Sequence of chain 1.A:
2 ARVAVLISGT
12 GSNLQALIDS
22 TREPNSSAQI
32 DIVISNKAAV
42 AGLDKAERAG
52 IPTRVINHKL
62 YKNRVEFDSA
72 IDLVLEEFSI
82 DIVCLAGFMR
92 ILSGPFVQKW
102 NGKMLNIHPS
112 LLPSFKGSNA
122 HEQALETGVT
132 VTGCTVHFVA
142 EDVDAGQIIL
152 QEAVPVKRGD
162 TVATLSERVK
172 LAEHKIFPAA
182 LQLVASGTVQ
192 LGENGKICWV

The small molecule below binds the protein below.
Small molecule (SMILES): NCC(=O)N[C@@H]1O[C@H](COP(=O)([O-])[O-])[C@@H](O)[C@H]1O

Binding-site contacts:
Ligand atom N19 contacts residue MET90 of chain 1.A at 4.1 Å.
Ligand atom N24 contacts residue MET90 of chain 1.A at 3.8 Å.
Ligand atom C21 contacts residue MET90 of chain 1.A at 3.7 Å (hydrophobic).
Ligand atom O12 contacts residue LYS171 of chain 1.A at 3.2 Å (salt-bridge).
Ligand atom N19 contacts residue ILE108 of chain 1.A at 3.8 Å.
Ligand atom C1 contacts residue ASN14 of chain 1.A at 3.8 Å.
Ligand atom C23 contacts residue ILE108 of chain 1.A at 3.9 Å (hydrophobic).
Ligand atom C1 contacts residue GLU174 of chain 1.A at 3.1 Å.
Ligand atom O8 contacts residue GLU174 of chain 1.A at 2.8 Å (salt-bridge).
Ligand atom O8 contacts residue ILE108 of chain 1.A at 3.9 Å.
Ligand atom O16 contacts residue SER13 of chain 1.A at 3.6 Å.
Ligand atom C3 contacts residue PRO110 of chain 1.A at 3.9 Å (hydrophobic).
Ligand atom O17 contacts residue THR11 of chain 1.A at 3.7 Å.
Ligand atom O17 contacts residue LYS171 of chain 1.A at 3.1 Å (salt-bridge).
Ligand atom O17 contacts residue GLY12 of chain 1.A at 3.5 Å (h-bond).
Ligand atom N19 contacts residue PRO110 of chain 1.A at 3.9 Å.
Ligand atom P15 contacts residue SER13 of chain 1.A at 3.5 Å.
Ligand atom C23 contacts residue MET90 of chain 1.A at 3.7 Å (hydrophobic).
Ligand atom O6 contacts residue GLU174 of chain 1.A at 2.7 Å (salt-bridge).
Ligand atom O16 contacts residue ASN14 of chain 1.A at 3.0 Å (h-bond).
Ligand atom P15 contacts residue GLY12 of chain 1.A at 3.6 Å.
Ligand atom O17 contacts residue ASN14 of chain 1.A at 3.9 Å.
Ligand atom O18 contacts residue THR11 of chain 1.A at 3.5 Å (h-bond).
Ligand atom C2 contacts residue GLU174 of chain 1.A at 3.2 Å.
Ligand atom O4 contacts residue GLY88 of chain 1.A at 4.0 Å.
Ligand atom O18 contacts residue GLY12 of chain 1.A at 2.8 Å (h-bond).
Ligand atom O22 contacts residue PRO110 of chain 1.A at 3.5 Å.
Ligand atom N24 contacts residue GLY118 of chain 1.A at 3.9 Å.
Ligand atom C10 contacts residue GLY88 of chain 1.A at 3.6 Å.
Ligand atom N24 contacts residue G941 of chain 1.C at 3.8 Å.
Ligand atom O6 contacts residue LYS171 of chain 1.A at 3.7 Å.
Ligand atom P15 contacts residue ASN14 of chain 1.A at 4.0 Å.
Ligand atom C21 contacts residue PRO110 of chain 1.A at 3.7 Å (hydrophobic).
Ligand atom P15 contacts residue LYS171 of chain 1.A at 3.9 Å.
Ligand atom O18 contacts residue SER13 of chain 1.A at 4.0 Å.
Ligand atom O22 contacts residue MET90 of chain 1.A at 3.9 Å.
Ligand atom N24 contacts residue HIS109 of chain 1.A at 4.0 Å.
Ligand atom O8 contacts residue HIS109 of chain 1.A at 4.1 Å.
Ligand atom O17 contacts residue SER13 of chain 1.A at 2.5 Å (h-bond).
Ligand atom O8 contacts residue PRO110 of chain 1.A at 3.2 Å.